The small molecule below binds the protein below.
Small molecule (SMILES): CC(=O)N[C@@H]1[C@@H](O)[C@H](O)[C@@H](CO)O[C@H]1O

Binding-site contacts:
Ligand atom C7 contacts residue ASN737 of chain 1.A at 3.0 Å.
Ligand atom C3 contacts residue ASN737 of chain 1.A at 3.8 Å.
Ligand atom C8 contacts residue ASN737 of chain 1.A at 4.2 Å.
Ligand atom C8 contacts residue ILE1158 of chain 1.A at 4.1 Å (hydrophobic).
Ligand atom C1 contacts residue ASN737 of chain 1.A at 1.4 Å.
Ligand atom C4 contacts residue ASN737 of chain 1.A at 4.2 Å.
Ligand atom C5 contacts residue ASN737 of chain 1.A at 3.7 Å.
Ligand atom C2 contacts residue ASN737 of chain 1.A at 2.5 Å.
Ligand atom O7 contacts residue ASN737 of chain 1.A at 2.7 Å (h-bond).
Ligand atom O5 contacts residue ASN737 of chain 1.A at 2.4 Å (h-bond).
Ligand atom C8 contacts residue GLY1159 of chain 1.A at 4.3 Å.
Ligand atom C1 contacts residue ASN738 of chain 1.A at 4.2 Å.
Ligand atom N2 contacts residue ASN737 of chain 1.A at 2.9 Å (h-bond).

Sequence of chain 1.A:
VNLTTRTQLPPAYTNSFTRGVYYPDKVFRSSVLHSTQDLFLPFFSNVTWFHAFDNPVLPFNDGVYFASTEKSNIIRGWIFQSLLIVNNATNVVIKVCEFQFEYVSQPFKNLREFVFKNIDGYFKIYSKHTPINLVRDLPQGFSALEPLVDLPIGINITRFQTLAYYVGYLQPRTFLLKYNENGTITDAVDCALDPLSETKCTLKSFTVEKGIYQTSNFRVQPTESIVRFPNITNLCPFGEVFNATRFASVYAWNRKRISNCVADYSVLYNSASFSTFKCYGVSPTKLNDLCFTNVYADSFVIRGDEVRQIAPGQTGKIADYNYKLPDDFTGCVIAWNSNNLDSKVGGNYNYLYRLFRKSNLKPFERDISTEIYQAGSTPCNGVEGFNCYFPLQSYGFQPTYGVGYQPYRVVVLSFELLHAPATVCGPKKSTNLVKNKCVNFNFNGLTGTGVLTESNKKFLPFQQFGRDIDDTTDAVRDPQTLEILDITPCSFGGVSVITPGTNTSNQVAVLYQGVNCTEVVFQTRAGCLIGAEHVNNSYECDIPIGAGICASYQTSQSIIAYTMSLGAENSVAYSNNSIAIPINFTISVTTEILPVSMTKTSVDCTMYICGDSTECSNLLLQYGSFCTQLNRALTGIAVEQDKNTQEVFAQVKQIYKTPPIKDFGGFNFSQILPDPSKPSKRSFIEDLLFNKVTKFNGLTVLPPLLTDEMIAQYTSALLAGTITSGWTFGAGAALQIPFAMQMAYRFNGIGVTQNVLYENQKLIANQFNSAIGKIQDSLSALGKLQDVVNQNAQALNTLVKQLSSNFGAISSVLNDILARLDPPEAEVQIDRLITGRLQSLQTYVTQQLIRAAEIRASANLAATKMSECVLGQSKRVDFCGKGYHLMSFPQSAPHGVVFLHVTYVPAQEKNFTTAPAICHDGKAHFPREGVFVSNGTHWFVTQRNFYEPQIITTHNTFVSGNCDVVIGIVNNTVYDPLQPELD